Binding-site contacts:
Ligand atom CD2 contacts residue PHE1125 of chain 3.QA at 4.2 Å (hydrophobic).
Ligand atom CD2 contacts residue THR1121 of chain 3.QA at 4.3 Å.
Ligand atom CD1 contacts residue ALA1120 of chain 3.QA at 4.3 Å (hydrophobic).
Ligand atom CG contacts residue HIS1126 of chain 3.QA at 4.3 Å.
Ligand atom CG contacts residue THR1121 of chain 3.QA at 3.3 Å.
Ligand atom SD contacts residue ASN1072 of chain 3.QA at 3.7 Å.
Ligand atom CD1 contacts residue GLN1063 of chain 3.QA at 3.8 Å.
Ligand atom CZ contacts residue ASN1072 of chain 3.QA at 3.5 Å.
Ligand atom CG contacts residue ASN1072 of chain 3.QA at 4.2 Å.
Ligand atom CD2 contacts residue HIS1126 of chain 3.QA at 3.4 Å.
Ligand atom OH contacts residue ASN1072 of chain 3.QA at 3.1 Å (h-bond).
Ligand atom CD2 contacts residue LEU1129 of chain 3.QA at 4.2 Å (hydrophobic).
Ligand atom CD2 contacts residue GLN1063 of chain 3.QA at 3.6 Å.
Ligand atom CD1 contacts residue THR1121 of chain 3.QA at 3.0 Å.
Ligand atom O contacts residue GLN1063 of chain 3.QA at 2.9 Å (h-bond).
Ligand atom CA contacts residue HIS1126 of chain 3.QA at 4.3 Å.
Ligand atom C contacts residue HIS1126 of chain 3.QA at 4.0 Å.
Ligand atom CE2 contacts residue GLN1063 of chain 3.QA at 3.3 Å.
Ligand atom CD2 contacts residue ALA1120 of chain 3.QA at 3.5 Å (hydrophobic).
Ligand atom CD1 contacts residue ASN1122 of chain 3.QA at 4.3 Å.
Ligand atom CD1 contacts residue ASN1072 of chain 3.QA at 4.0 Å.
Ligand atom C contacts residue VAL1202 of chain 3.QA at 4.2 Å (hydrophobic).
Ligand atom C contacts residue GLN1063 of chain 3.QA at 3.9 Å.
Ligand atom O contacts residue VAL1202 of chain 3.QA at 3.2 Å.
Ligand atom OH contacts residue GLN1063 of chain 3.QA at 3.7 Å.
Ligand atom OH contacts residue HIS1068 of chain 3.QA at 3.8 Å.
Ligand atom O contacts residue HIS1126 of chain 3.QA at 3.3 Å (h-bond).
Ligand atom CB contacts residue THR1121 of chain 3.QA at 3.3 Å.
Ligand atom O contacts residue THR1121 of chain 3.QA at 4.0 Å.
Ligand atom CE2 contacts residue ASN1072 of chain 3.QA at 4.4 Å.
Ligand atom CG2 contacts residue GLN1063 of chain 3.QA at 3.3 Å.
Ligand atom CE1 contacts residue THR1121 of chain 3.QA at 3.9 Å.
Ligand atom CA contacts residue GLN1063 of chain 3.QA at 4.3 Å.
Ligand atom CD2 contacts residue THR1121 of chain 3.QA at 4.0 Å.
Ligand atom CE1 contacts residue ASN1072 of chain 3.QA at 3.3 Å.
Ligand atom CZ contacts residue GLN1063 of chain 3.QA at 4.1 Å.
Ligand atom CD1 contacts residue PHE1125 of chain 3.QA at 3.6 Å (hydrophobic).
Ligand atom CB contacts residue GLN1063 of chain 3.QA at 4.5 Å.
Ligand atom CG contacts residue ALA1120 of chain 3.QA at 4.4 Å (hydrophobic).
Ligand atom CG contacts residue GLN1063 of chain 3.QA at 4.3 Å.

This small molecule binds to this protein.
Small molecule (SMILES): CC[C@H](C)[C@H](N)C(=O)N[C@@H](CC(C)C)C(=O)N1CCC[C@H]1C(=O)N[C@@H](CCSC)C(=O)N[C@@H](Cc1ccc(O)cc1)C(=O)N[C@@H](CCCCN)C(=O)N[C@@H](CC(C)C)C(=O)N[C@@H](CO)C(=O)N1CCC[C@H]1C=O

Sequence of chain 3.QA:
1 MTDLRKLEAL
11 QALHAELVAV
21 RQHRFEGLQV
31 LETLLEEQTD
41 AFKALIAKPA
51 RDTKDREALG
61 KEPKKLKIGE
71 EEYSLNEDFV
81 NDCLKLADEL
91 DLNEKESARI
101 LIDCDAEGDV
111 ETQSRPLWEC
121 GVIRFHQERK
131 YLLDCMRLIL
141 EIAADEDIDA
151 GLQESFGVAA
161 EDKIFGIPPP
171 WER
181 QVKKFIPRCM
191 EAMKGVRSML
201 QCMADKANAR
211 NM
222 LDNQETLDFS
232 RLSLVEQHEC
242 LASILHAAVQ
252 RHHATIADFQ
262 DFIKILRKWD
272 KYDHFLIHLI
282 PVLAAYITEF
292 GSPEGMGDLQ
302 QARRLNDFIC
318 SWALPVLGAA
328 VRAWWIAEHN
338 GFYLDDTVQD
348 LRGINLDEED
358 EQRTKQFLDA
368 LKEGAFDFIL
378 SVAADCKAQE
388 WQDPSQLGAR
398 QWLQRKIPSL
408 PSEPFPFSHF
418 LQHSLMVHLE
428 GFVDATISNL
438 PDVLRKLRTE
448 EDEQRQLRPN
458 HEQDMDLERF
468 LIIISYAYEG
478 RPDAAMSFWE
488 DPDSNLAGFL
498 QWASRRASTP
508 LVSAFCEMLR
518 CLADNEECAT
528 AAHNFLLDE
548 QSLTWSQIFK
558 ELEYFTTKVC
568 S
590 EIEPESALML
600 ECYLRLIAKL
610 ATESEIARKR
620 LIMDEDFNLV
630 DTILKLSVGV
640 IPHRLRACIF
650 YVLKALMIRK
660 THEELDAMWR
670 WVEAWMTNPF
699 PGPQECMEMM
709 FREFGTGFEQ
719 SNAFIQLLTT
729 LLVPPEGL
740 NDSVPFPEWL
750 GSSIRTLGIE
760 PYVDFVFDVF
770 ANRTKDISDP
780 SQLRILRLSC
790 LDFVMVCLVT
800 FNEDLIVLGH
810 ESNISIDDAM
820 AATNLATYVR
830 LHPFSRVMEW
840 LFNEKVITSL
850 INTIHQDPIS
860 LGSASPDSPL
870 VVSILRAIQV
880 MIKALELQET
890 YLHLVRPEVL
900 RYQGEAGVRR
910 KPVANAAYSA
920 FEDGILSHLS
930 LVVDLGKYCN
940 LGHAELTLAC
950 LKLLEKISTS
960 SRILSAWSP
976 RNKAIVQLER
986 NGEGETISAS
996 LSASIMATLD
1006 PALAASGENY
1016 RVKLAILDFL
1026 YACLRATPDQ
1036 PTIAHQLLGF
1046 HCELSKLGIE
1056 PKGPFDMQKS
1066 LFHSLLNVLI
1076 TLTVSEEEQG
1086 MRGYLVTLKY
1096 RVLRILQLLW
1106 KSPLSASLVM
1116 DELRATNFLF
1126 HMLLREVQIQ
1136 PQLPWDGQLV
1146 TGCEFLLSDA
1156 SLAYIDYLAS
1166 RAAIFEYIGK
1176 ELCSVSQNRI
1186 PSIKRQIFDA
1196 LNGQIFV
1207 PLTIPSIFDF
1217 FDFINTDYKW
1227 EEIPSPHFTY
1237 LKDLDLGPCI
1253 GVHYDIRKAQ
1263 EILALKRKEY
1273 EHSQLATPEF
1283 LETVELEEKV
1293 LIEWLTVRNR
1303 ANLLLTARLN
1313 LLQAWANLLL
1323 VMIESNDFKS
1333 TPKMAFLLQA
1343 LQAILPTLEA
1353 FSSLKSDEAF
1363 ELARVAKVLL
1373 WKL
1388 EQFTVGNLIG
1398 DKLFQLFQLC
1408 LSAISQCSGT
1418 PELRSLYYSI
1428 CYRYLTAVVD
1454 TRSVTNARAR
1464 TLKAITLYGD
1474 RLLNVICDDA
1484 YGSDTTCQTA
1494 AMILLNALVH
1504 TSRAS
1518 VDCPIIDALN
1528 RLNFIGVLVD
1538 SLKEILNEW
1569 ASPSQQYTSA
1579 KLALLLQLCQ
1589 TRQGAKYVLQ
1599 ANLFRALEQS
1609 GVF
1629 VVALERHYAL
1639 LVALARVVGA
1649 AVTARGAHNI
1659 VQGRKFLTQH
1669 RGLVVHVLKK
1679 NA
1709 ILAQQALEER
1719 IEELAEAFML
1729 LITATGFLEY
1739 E